Sequence of chain 1.A:
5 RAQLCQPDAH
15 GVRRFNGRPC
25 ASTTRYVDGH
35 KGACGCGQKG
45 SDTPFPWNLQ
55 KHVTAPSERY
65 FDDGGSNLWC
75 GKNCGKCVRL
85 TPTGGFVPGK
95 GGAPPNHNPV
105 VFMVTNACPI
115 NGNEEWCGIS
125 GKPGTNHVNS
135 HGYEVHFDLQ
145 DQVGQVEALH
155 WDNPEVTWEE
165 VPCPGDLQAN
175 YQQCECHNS

Binding-site contacts:
Ligand atom C2 contacts residue ARG29 of chain 1.A at 3.5 Å.
Ligand atom C3 contacts residue ARG29 of chain 1.A at 3.6 Å.
Ligand atom O6 contacts residue TRP120 of chain 1.A at 3.8 Å.
Ligand atom C6 contacts residue ASP142 of chain 1.A at 4.2 Å.
Ligand atom O3 contacts residue TRP120 of chain 1.A at 3.0 Å (h-bond).
Ligand atom O5 contacts residue ASN157 of chain 1.A at 2.9 Å (h-bond).
Ligand atom O5 contacts residue THR28 of chain 1.A at 4.1 Å.
Ligand atom O3 contacts residue TYR30 of chain 1.A at 3.6 Å.
Ligand atom O2 contacts residue ARG29 of chain 1.A at 2.8 Å (salt-bridge).
Ligand atom C3 contacts residue TYR30 of chain 1.A at 3.7 Å (hydrophobic).
Ligand atom O6 contacts residue ASN157 of chain 1.A at 2.8 Å (h-bond).
Ligand atom O4 contacts residue TYR30 of chain 1.A at 4.3 Å.
Ligand atom C5 contacts residue ASN117 of chain 1.A at 4.3 Å.
Ligand atom C5 contacts residue THR28 of chain 1.A at 3.6 Å.
Ligand atom C1 contacts residue THR28 of chain 1.A at 4.1 Å.
Ligand atom O6 contacts residue THR28 of chain 1.A at 3.2 Å.
Ligand atom C3 contacts residue TRP120 of chain 1.A at 4.0 Å (hydrophobic).
Ligand atom C6 contacts residue TRP120 of chain 1.A at 3.8 Å (hydrophobic).
Ligand atom O4 contacts residue ASN117 of chain 1.A at 3.4 Å (h-bond).
Ligand atom O2 contacts residue TYR30 of chain 1.A at 4.1 Å.
Ligand atom O1 contacts residue LYS94 of chain 1.A at 3.7 Å.
Ligand atom O1 contacts residue ASN157 of chain 1.A at 3.1 Å (h-bond).
Ligand atom C1 contacts residue ASN157 of chain 1.A at 3.5 Å.
Ligand atom O6 contacts residue ASN117 of chain 1.A at 2.8 Å (h-bond).
Ligand atom C6 contacts residue THR28 of chain 1.A at 3.7 Å.
Ligand atom C4 contacts residue ASP142 of chain 1.A at 3.5 Å.
Ligand atom C2 contacts residue TRP120 of chain 1.A at 4.1 Å (hydrophobic).
Ligand atom O2 contacts residue LYS94 of chain 1.A at 4.0 Å.
Ligand atom C5 contacts residue ASP142 of chain 1.A at 3.7 Å.
Ligand atom C3 contacts residue ASP142 of chain 1.A at 3.9 Å.
Ligand atom C6 contacts residue ASN157 of chain 1.A at 3.8 Å.
Ligand atom O6 contacts residue ARG29 of chain 1.A at 3.0 Å (salt-bridge).
Ligand atom C1 contacts residue ARG29 of chain 1.A at 3.6 Å.
Ligand atom C5 contacts residue ASN157 of chain 1.A at 4.0 Å.
Ligand atom C6 contacts residue ASN117 of chain 1.A at 3.6 Å.
Ligand atom O4 contacts residue ASP142 of chain 1.A at 2.6 Å (salt-bridge).
Ligand atom C2 contacts residue ASN157 of chain 1.A at 4.0 Å.
Ligand atom C4 contacts residue THR28 of chain 1.A at 4.0 Å.
Ligand atom C6 contacts residue ARG29 of chain 1.A at 3.7 Å.
Ligand atom C4 contacts residue ASN117 of chain 1.A at 3.8 Å.

This small molecule binds to this protein.
Small molecule (SMILES): OC[C@H]1O[C@@H](O[C@H]2[C@H](O)[C@@H](O)[C@H](O)O[C@@H]2CO)[C@H](O)[C@@H](O)[C@@H]1O